Sequence of chain 2.A:
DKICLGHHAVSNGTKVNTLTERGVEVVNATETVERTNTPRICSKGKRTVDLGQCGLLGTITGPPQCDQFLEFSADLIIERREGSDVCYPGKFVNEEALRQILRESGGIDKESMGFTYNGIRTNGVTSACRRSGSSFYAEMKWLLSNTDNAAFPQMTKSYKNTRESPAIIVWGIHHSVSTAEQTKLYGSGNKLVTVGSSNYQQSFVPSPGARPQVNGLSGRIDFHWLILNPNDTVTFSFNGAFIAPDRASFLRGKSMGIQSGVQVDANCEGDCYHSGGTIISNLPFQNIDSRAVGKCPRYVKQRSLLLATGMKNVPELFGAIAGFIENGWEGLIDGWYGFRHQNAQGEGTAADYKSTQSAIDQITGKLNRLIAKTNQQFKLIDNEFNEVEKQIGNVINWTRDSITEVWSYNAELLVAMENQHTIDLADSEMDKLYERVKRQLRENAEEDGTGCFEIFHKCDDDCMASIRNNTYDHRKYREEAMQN

Binding-site contacts:
Ligand atom C8 contacts residue SER476 of chain 2.A at 4.5 Å.
Ligand atom O7 contacts residue ALA475 of chain 2.A at 4.2 Å.
Ligand atom C7 contacts residue ALA475 of chain 2.A at 4.4 Å (hydrophobic).
Ligand atom C7 contacts residue ASN479 of chain 2.A at 3.5 Å.
Ligand atom C3 contacts residue ASN479 of chain 2.A at 3.7 Å.
Ligand atom O7 contacts residue ASN479 of chain 2.A at 3.8 Å.
Ligand atom C5 contacts residue ASN479 of chain 2.A at 3.8 Å.
Ligand atom O5 contacts residue ASN479 of chain 2.A at 2.5 Å (h-bond).
Ligand atom C1 contacts residue ASN479 of chain 2.A at 1.4 Å.
Ligand atom C2 contacts residue ASN479 of chain 2.A at 2.4 Å.
Ligand atom C1 contacts residue THR481 of chain 2.A at 4.5 Å.
Ligand atom N2 contacts residue THR481 of chain 2.A at 4.4 Å.
Ligand atom C4 contacts residue ASN479 of chain 2.A at 4.2 Å.
Ligand atom N2 contacts residue ASN479 of chain 2.A at 2.8 Å (h-bond).
Ligand atom C8 contacts residue ASP472 of chain 2.A at 4.0 Å.
Ligand atom C2 contacts residue THR481 of chain 2.A at 4.3 Å.
Ligand atom C8 contacts residue ALA475 of chain 2.A at 4.2 Å (hydrophobic).

A small-molecule ligand and the protein it binds are described below.
Small molecule (SMILES): CC(=O)N[C@@H]1[C@@H](O)[C@H](O)[C@@H](CO)O[C@H]1O